Binding-site contacts:
Ligand atom C5 contacts residue ASN335 of chain 1.B at 3.9 Å.
Ligand atom C3 contacts residue ASN346 of chain 1.B at 3.7 Å.
Ligand atom C7 contacts residue ASN346 of chain 1.B at 3.1 Å.
Ligand atom N2 contacts residue ASN346 of chain 1.B at 2.8 Å (h-bond).
Ligand atom C4 contacts residue ASN346 of chain 1.B at 4.1 Å.
Ligand atom O6 contacts residue GLU330 of chain 1.B at 4.2 Å.
Ligand atom C2 contacts residue GLN328 of chain 1.B at 4.5 Å.
Ligand atom C2 contacts residue ASN346 of chain 1.B at 2.3 Å.
Ligand atom O5 contacts residue ASN346 of chain 1.B at 2.3 Å (h-bond).
Ligand atom C1 contacts residue ASN346 of chain 1.B at 1.5 Å.
Ligand atom C8 contacts residue ASN346 of chain 1.B at 4.2 Å.
Ligand atom C7 contacts residue LYS337 of chain 1.B at 4.5 Å.
Ligand atom O7 contacts residue ASN346 of chain 1.B at 3.0 Å (h-bond).
Ligand atom O7 contacts residue GLN328 of chain 1.B at 4.4 Å.
Ligand atom C5 contacts residue ASN346 of chain 1.B at 3.6 Å.
Ligand atom C1 contacts residue ASN335 of chain 1.B at 4.4 Å.
Ligand atom O5 contacts residue ASN335 of chain 1.B at 3.2 Å (h-bond).
Ligand atom O6 contacts residue ASN335 of chain 1.B at 2.4 Å (h-bond).
Ligand atom O7 contacts residue LYS337 of chain 1.B at 3.4 Å (salt-bridge).
Ligand atom C6 contacts residue ASN335 of chain 1.B at 3.3 Å.

Sequence of chain 1.B:
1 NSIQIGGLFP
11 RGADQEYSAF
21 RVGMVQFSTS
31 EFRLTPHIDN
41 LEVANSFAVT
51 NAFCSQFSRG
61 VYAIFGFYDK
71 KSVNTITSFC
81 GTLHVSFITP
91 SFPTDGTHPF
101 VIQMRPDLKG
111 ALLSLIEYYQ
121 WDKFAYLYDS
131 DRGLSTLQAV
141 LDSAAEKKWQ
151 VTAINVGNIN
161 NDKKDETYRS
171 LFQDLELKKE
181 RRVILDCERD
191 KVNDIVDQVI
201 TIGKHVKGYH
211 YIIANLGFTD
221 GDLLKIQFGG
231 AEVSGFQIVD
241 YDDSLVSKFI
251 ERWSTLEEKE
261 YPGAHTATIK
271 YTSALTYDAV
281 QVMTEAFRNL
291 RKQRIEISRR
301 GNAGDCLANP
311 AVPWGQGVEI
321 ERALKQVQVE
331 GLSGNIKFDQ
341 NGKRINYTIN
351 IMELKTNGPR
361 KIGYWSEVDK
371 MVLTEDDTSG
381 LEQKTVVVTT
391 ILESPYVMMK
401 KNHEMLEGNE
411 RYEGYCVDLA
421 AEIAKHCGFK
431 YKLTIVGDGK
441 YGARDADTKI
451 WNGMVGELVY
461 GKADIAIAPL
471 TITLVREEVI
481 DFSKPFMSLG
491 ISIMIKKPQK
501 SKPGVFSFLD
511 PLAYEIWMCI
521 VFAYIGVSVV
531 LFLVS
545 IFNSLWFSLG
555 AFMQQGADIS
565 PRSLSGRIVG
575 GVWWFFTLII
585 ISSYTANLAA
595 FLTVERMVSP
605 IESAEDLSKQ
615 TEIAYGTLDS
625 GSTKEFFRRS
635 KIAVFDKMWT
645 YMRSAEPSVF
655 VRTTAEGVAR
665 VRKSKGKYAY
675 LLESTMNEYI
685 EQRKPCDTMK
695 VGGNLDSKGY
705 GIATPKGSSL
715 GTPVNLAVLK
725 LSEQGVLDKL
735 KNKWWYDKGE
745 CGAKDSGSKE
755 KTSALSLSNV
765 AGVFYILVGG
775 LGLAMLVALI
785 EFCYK

A protein and the small-molecule ligand that binds it are described below.
Small molecule (SMILES): CC(=O)N[C@@H]1[C@@H](O)[C@H](O)[C@@H](CO)O[C@H]1O